Sequence of chain 1.B:
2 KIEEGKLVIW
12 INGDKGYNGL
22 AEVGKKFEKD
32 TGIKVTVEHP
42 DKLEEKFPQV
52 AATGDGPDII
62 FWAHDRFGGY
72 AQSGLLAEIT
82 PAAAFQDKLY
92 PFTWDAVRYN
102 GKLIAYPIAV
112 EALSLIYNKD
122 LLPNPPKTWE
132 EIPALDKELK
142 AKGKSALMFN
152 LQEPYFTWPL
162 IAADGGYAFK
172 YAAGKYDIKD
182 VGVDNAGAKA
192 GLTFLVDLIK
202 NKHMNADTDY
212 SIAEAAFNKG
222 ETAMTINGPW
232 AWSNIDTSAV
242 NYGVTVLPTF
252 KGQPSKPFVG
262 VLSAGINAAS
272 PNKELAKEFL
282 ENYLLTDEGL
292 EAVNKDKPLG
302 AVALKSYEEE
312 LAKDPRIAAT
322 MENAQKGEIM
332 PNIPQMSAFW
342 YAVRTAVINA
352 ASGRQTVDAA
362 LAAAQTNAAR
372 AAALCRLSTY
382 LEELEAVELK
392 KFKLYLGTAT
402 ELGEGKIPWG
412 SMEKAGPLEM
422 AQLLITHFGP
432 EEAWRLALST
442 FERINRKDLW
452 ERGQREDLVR

This protein binds this small molecule.
Small molecule (SMILES): OC[C@H]1O[C@H](O[C@H]2[C@H](O)[C@@H](O)[C@@H](O[C@H]3[C@H](O)[C@@H](O)[C@@H](O[C@H]4[C@H](O)[C@@H](O)[C@@H](O)O[C@@H]4CO)O[C@@H]3CO)O[C@@H]2CO)[C@H](O)[C@@H](O)[C@@H]1O

Binding-site contacts:
Ligand atom C3 contacts residue GLU45 of chain 1.B at 3.3 Å.
Ligand atom C1 contacts residue TRP341 of chain 1.B at 3.6 Å (hydrophobic).
Ligand atom O4 contacts residue GLU45 of chain 1.B at 3.6 Å (salt-bridge).
Ligand atom C1 contacts residue GLU46 of chain 1.B at 3.3 Å.
Ligand atom O2 contacts residue GLU45 of chain 1.B at 2.4 Å (salt-bridge).
Ligand atom O3 contacts residue TYR342 of chain 1.B at 3.5 Å (h-bond).
Ligand atom O3 contacts residue ARG67 of chain 1.B at 2.9 Å (salt-bridge).
Ligand atom O6 contacts residue TYR156 of chain 1.B at 3.0 Å (h-bond).
Ligand atom O2 contacts residue ALA64 of chain 1.B at 3.3 Å.
Ligand atom O2 contacts residue GLU112 of chain 1.B at 2.7 Å (salt-bridge).
Ligand atom O3 contacts residue GLU45 of chain 1.B at 2.5 Å (salt-bridge).
Ligand atom C2 contacts residue GLU112 of chain 1.B at 3.5 Å.
Ligand atom O6 contacts residue GLU154 of chain 1.B at 2.8 Å (salt-bridge).
Ligand atom O5 contacts residue GLU46 of chain 1.B at 3.4 Å (salt-bridge).
Ligand atom O5 contacts residue TRP341 of chain 1.B at 3.1 Å.
Ligand atom C6 contacts residue ARG345 of chain 1.B at 3.6 Å.
Ligand atom C2 contacts residue ASP66 of chain 1.B at 3.4 Å.
Ligand atom O2 contacts residue LYS16 of chain 1.B at 2.7 Å (salt-bridge).
Ligand atom C3 contacts residue TRP63 of chain 1.B at 3.6 Å (hydrophobic).
Ligand atom O1 contacts residue ASP15 of chain 1.B at 2.8 Å (salt-bridge).
Ligand atom O6 contacts residue ARG345 of chain 1.B at 2.9 Å (salt-bridge).
Ligand atom O3 contacts residue ALA64 of chain 1.B at 3.5 Å.
Ligand atom O1 contacts residue LYS16 of chain 1.B at 3.2 Å (salt-bridge).
Ligand atom C1 contacts residue ASP15 of chain 1.B at 3.6 Å.
Ligand atom C1 contacts residue GLU45 of chain 1.B at 3.5 Å.
Ligand atom O3 contacts residue TRP63 of chain 1.B at 3.1 Å (h-bond).
Ligand atom C3 contacts residue ASP66 of chain 1.B at 3.4 Å.
Ligand atom C2 contacts residue GLU45 of chain 1.B at 3.4 Å.
Ligand atom O5 contacts residue TYR156 of chain 1.B at 3.3 Å.
Ligand atom O3 contacts residue ASP66 of chain 1.B at 2.5 Å (salt-bridge).
Ligand atom O3 contacts residue GLU112 of chain 1.B at 3.7 Å.
Ligand atom C6 contacts residue TYR156 of chain 1.B at 3.6 Å (hydrophobic).
Ligand atom C6 contacts residue GLU154 of chain 1.B at 3.5 Å.
Ligand atom O5 contacts residue TYR342 of chain 1.B at 3.4 Å.
Ligand atom O2 contacts residue TRP63 of chain 1.B at 3.5 Å (h-bond).
Ligand atom C4 contacts residue TRP341 of chain 1.B at 3.5 Å (hydrophobic).
Ligand atom O2 contacts residue ARG67 of chain 1.B at 2.8 Å (salt-bridge).
Ligand atom C1 contacts residue TYR156 of chain 1.B at 3.5 Å (hydrophobic).
Ligand atom O6 contacts residue PRO155 of chain 1.B at 3.3 Å.
Ligand atom O2 contacts residue ASP66 of chain 1.B at 2.7 Å (salt-bridge).